A protein and the small-molecule ligand that binds it are described below.
Small molecule (SMILES): CC(=O)N[C@@H]1[C@@H](O)[C@H](O)[C@@H](CO)O[C@H]1O

Sequence of chain 1.D:
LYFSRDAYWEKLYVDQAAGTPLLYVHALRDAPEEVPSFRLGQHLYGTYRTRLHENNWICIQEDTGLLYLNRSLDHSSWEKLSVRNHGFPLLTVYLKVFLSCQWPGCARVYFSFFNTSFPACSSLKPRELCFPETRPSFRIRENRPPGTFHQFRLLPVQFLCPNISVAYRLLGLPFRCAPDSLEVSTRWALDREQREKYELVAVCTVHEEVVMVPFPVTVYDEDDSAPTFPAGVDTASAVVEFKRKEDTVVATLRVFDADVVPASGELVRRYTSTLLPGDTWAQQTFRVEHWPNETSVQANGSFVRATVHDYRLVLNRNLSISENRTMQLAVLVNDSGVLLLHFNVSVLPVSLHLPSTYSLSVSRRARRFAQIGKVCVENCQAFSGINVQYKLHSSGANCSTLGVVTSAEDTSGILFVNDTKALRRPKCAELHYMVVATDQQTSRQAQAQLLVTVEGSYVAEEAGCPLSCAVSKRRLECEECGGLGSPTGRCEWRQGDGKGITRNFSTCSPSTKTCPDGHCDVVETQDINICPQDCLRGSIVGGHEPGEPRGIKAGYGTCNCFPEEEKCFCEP

Binding-site contacts:
Ligand atom C3 contacts residue ASN333 of chain 1.D at 3.8 Å.
Ligand atom C6 contacts residue GLY407 of chain 1.D at 3.9 Å.
Ligand atom C5 contacts residue ASN333 of chain 1.D at 3.7 Å.
Ligand atom C4 contacts residue ASN333 of chain 1.D at 4.2 Å.
Ligand atom O6 contacts residue SER406 of chain 1.D at 4.3 Å.
Ligand atom O7 contacts residue GLN463 of chain 1.D at 4.5 Å.
Ligand atom O6 contacts residue GLY407 of chain 1.D at 4.4 Å.
Ligand atom C7 contacts residue ASN333 of chain 1.D at 3.2 Å.
Ligand atom C6 contacts residue SER406 of chain 1.D at 4.0 Å.
Ligand atom O6 contacts residue ASN409 of chain 1.D at 4.0 Å.
Ligand atom C2 contacts residue ASN333 of chain 1.D at 2.4 Å.
Ligand atom O5 contacts residue ASN333 of chain 1.D at 2.4 Å (h-bond).
Ligand atom C8 contacts residue ASN333 of chain 1.D at 4.4 Å.
Ligand atom O5 contacts residue GLY407 of chain 1.D at 4.2 Å.
Ligand atom C1 contacts residue ASN333 of chain 1.D at 1.4 Å.
Ligand atom O7 contacts residue ASN333 of chain 1.D at 3.1 Å (h-bond).
Ligand atom N2 contacts residue ASN333 of chain 1.D at 2.9 Å (h-bond).
Ligand atom C6 contacts residue LYS260 of chain 1.D at 4.5 Å.